Sequence of chain 1.B:
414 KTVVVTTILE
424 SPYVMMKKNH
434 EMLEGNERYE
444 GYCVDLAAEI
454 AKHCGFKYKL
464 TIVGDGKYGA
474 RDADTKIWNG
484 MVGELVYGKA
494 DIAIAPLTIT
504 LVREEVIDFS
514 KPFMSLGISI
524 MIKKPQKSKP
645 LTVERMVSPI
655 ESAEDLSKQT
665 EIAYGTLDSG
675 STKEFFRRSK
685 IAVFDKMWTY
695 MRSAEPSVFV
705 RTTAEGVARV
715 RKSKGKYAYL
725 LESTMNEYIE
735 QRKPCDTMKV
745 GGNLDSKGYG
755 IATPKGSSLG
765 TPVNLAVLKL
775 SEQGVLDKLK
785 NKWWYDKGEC

A small-molecule ligand and the protein it binds are described below.
Small molecule (SMILES): N[C@@H](CCC(=O)O)C(=O)O

Binding-site contacts:
Ligand atom CA contacts residue THR501 of chain 1.B at 3.8 Å.
Ligand atom OE1 contacts residue GLU726 of chain 1.B at 3.3 Å.
Ligand atom OXT contacts residue LEU500 of chain 1.B at 3.4 Å.
Ligand atom O contacts residue ARG506 of chain 1.B at 2.6 Å (salt-bridge).
Ligand atom OXT contacts residue TYR471 of chain 1.B at 3.4 Å.
Ligand atom N contacts residue GLU726 of chain 1.B at 3.2 Å (salt-bridge).
Ligand atom OXT contacts residue PRO499 of chain 1.B at 3.8 Å.
Ligand atom C contacts residue THR501 of chain 1.B at 4.1 Å.
Ligand atom O contacts residue TYR471 of chain 1.B at 3.4 Å.
Ligand atom N contacts residue THR501 of chain 1.B at 3.4 Å (h-bond).
Ligand atom CG contacts residue GLU726 of chain 1.B at 3.4 Å.
Ligand atom OE2 contacts residue GLY674 of chain 1.B at 3.8 Å.
Ligand atom C contacts residue SER675 of chain 1.B at 3.5 Å.
Ligand atom OXT contacts residue THR501 of chain 1.B at 3.1 Å (h-bond).
Ligand atom C contacts residue TYR471 of chain 1.B at 3.6 Å (hydrophobic).
Ligand atom OXT contacts residue ARG506 of chain 1.B at 2.7 Å (salt-bridge).
Ligand atom CD contacts residue LEU671 of chain 1.B at 3.8 Å (hydrophobic).
Ligand atom CB contacts residue LEU671 of chain 1.B at 3.9 Å (hydrophobic).
Ligand atom CA contacts residue TYR471 of chain 1.B at 4.1 Å (hydrophobic).
Ligand atom O contacts residue SER675 of chain 1.B at 2.9 Å (h-bond).
Ligand atom CB contacts residue TYR471 of chain 1.B at 3.4 Å (hydrophobic).
Ligand atom OE2 contacts residue SER675 of chain 1.B at 3.3 Å (h-bond).
Ligand atom CD contacts residue GLU726 of chain 1.B at 3.4 Å.
Ligand atom CG contacts residue LEU671 of chain 1.B at 3.7 Å (hydrophobic).
Ligand atom CB contacts residue SER675 of chain 1.B at 4.0 Å.
Ligand atom CD contacts residue THR676 of chain 1.B at 3.8 Å.
Ligand atom OE1 contacts residue THR676 of chain 1.B at 3.2 Å.
Ligand atom N contacts residue TYR753 of chain 1.B at 3.8 Å.
Ligand atom O contacts residue GLY674 of chain 1.B at 3.3 Å.
Ligand atom N contacts residue PRO499 of chain 1.B at 3.1 Å (h-bond).
Ligand atom CB contacts residue GLU726 of chain 1.B at 3.8 Å.
Ligand atom CA contacts residue GLU726 of chain 1.B at 3.2 Å.
Ligand atom OE2 contacts residue LEU671 of chain 1.B at 3.7 Å.
Ligand atom CG contacts residue TYR471 of chain 1.B at 4.1 Å (hydrophobic).
Ligand atom OE2 contacts residue GLU726 of chain 1.B at 4.1 Å.
Ligand atom CA contacts residue SER675 of chain 1.B at 3.8 Å.
Ligand atom N contacts residue TYR471 of chain 1.B at 3.9 Å.
Ligand atom C contacts residue ARG506 of chain 1.B at 3.4 Å.
Ligand atom OE2 contacts residue THR676 of chain 1.B at 3.5 Å (h-bond).
Ligand atom OE1 contacts residue LEU725 of chain 1.B at 4.2 Å.